Sequence of chain 1.A:
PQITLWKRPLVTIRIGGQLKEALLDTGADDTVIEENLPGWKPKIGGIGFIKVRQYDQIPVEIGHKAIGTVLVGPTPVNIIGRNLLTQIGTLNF

Sequence of chain 1.B:
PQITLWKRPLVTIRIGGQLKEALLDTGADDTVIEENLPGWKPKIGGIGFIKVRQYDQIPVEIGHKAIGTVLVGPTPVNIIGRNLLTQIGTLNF

Binding-site contacts:
Ligand atom O4 contacts residue ASP29 of chain 1.B at 3.1 Å (salt-bridge).
Ligand atom O5 contacts residue GLY48 of chain 1.B at 2.9 Å (h-bond).
Ligand atom NH2 contacts residue ASP29 of chain 1.B at 2.9 Å (salt-bridge).
Ligand atom O1 contacts residue ASP29 of chain 1.A at 2.9 Å (salt-bridge).
Ligand atom CB3 contacts residue ASP25 of chain 1.A at 3.5 Å.
Ligand atom CA4 contacts residue GLY48 of chain 1.B at 3.4 Å.
Ligand atom N contacts residue GLY48 of chain 1.A at 3.0 Å (h-bond).
Ligand atom CB2 contacts residue ASP25 of chain 1.B at 3.4 Å.
Ligand atom N1 contacts residue GLY48 of chain 1.A at 2.9 Å (h-bond).
Ligand atom C3 contacts residue ASP25 of chain 1.A at 3.5 Å.
Ligand atom N4 contacts residue GLY27 of chain 1.B at 2.9 Å (h-bond).
Ligand atom NE2 contacts residue ASP30 of chain 1.B at 2.8 Å (salt-bridge).
Ligand atom CA5 contacts residue ASP29 of chain 1.B at 3.5 Å.
Ligand atom NE contacts residue ASP29 of chain 1.B at 2.8 Å (salt-bridge).
Ligand atom CH3 contacts residue GLY48 of chain 1.A at 3.5 Å.
Ligand atom N3 contacts residue ASP25 of chain 1.A at 2.9 Å (salt-bridge).
Ligand atom OE1 contacts residue ASP29 of chain 1.B at 3.0 Å (salt-bridge).
Ligand atom NH1 contacts residue ARG8 of chain 1.A at 2.8 Å (salt-bridge).
Ligand atom NH2 contacts residue ARG8 of chain 1.A at 3.5 Å.
Ligand atom CA3 contacts residue ASP25 of chain 1.A at 3.3 Å.
Ligand atom CG2 contacts residue ASP29 of chain 1.A at 3.3 Å.
Ligand atom O contacts residue VAL82 of chain 1.B at 3.4 Å.
Ligand atom CZ contacts residue ARG8 of chain 1.A at 3.3 Å.
Ligand atom C4 contacts residue GLY27 of chain 1.B at 3.6 Å.
Ligand atom O4 contacts residue ALA28 of chain 1.B at 3.5 Å.
Ligand atom CZ contacts residue ASP29 of chain 1.B at 3.2 Å.
Ligand atom O1 contacts residue ALA28 of chain 1.A at 3.4 Å.
Ligand atom OE1 contacts residue ASP30 of chain 1.B at 2.8 Å (salt-bridge).
Ligand atom CB contacts residue ASP29 of chain 1.A at 3.1 Å.
Ligand atom C3 contacts residue ASP25 of chain 1.B at 3.1 Å.
Ligand atom O4 contacts residue GLY27 of chain 1.B at 3.4 Å (h-bond).
Ligand atom O5 contacts residue ILE47 of chain 1.B at 3.5 Å.
Ligand atom N6 contacts residue ASP29 of chain 1.B at 3.0 Å (salt-bridge).
Ligand atom N6 contacts residue ASP30 of chain 1.B at 3.5 Å (salt-bridge).
Ligand atom CA3 contacts residue GLY27 of chain 1.B at 3.2 Å.
Ligand atom NE2 contacts residue ILE47 of chain 1.B at 3.5 Å.
Ligand atom N5 contacts residue GLY48 of chain 1.B at 2.9 Å (h-bond).
Ligand atom CB2 contacts residue GLY27 of chain 1.A at 3.4 Å.
Ligand atom N2 contacts residue GLY27 of chain 1.A at 3.0 Å (h-bond).
Ligand atom O1 contacts residue GLY27 of chain 1.A at 3.4 Å (h-bond).

The small molecule below binds the protein below.
Small molecule (SMILES): CCCC[C@@H](CN[C@@H](CCCC)C(=O)N[C@@H](CCC(N)=O)C(=O)N[C@@H](CCCNC(N)=[NH2+])C(N)=O)NC(=O)[C@@H](NC(=O)[C@@H](NC(C)=O)[C@@H](C)O)[C@@H](C)CC